Sequence of chain 1.A:
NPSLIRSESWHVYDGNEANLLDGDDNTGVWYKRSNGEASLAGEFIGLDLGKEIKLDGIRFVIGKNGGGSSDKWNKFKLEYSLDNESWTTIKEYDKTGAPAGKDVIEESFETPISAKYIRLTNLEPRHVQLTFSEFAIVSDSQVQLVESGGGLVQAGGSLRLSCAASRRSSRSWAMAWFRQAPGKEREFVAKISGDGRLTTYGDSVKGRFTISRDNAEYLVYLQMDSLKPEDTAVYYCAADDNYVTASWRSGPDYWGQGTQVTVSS

Sequence of chain 1.B:
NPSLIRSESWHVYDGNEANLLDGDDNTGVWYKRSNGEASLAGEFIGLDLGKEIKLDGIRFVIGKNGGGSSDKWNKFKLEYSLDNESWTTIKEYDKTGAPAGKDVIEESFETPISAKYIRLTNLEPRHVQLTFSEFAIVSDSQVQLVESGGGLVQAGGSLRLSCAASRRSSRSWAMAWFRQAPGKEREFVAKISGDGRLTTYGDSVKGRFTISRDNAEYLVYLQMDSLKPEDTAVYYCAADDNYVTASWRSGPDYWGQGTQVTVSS

Binding-site contacts:
Ligand atom N8 contacts residue ARG254 of chain 1.A at 3.5 Å (salt-bridge).
Ligand atom N5 contacts residue ALA206 of chain 1.A at 3.7 Å.
Ligand atom OE1 contacts residue THR104 of chain 1.B at 3.6 Å.
Ligand atom N3 contacts residue TYR259 of chain 1.A at 3.1 Å.
Ligand atom C13 contacts residue ARG208 of chain 1.A at 3.4 Å.
Ligand atom C6 contacts residue MET216 of chain 1.A at 3.7 Å (hydrophobic).
Ligand atom CB contacts residue GLY105 of chain 1.B at 3.7 Å.
Ligand atom CM contacts residue ALA280 of chain 1.A at 3.5 Å (hydrophobic).
Ligand atom C8A contacts residue ARG254 of chain 1.A at 3.4 Å.
Ligand atom C2 contacts residue ARG254 of chain 1.A at 3.6 Å.
Ligand atom N5 contacts residue MET216 of chain 1.A at 3.3 Å.
Ligand atom CA contacts residue TYR295 of chain 1.A at 3.7 Å (hydrophobic).
Ligand atom C15 contacts residue SER210 of chain 1.A at 3.7 Å.
Ligand atom N1 contacts residue ARG254 of chain 1.A at 2.8 Å (salt-bridge).
Ligand atom C4 contacts residue MET216 of chain 1.A at 3.7 Å (hydrophobic).
Ligand atom N8 contacts residue TYR259 of chain 1.A at 3.2 Å.
Ligand atom NA2 contacts residue ASN256 of chain 1.A at 3.1 Å (h-bond).
Ligand atom C4A contacts residue MET216 of chain 1.A at 3.3 Å (hydrophobic).
Ligand atom C4 contacts residue TYR259 of chain 1.A at 3.7 Å (hydrophobic).
Ligand atom O contacts residue ARG208 of chain 1.A at 3.3 Å (salt-bridge).
Ligand atom C2 contacts residue TYR259 of chain 1.A at 3.7 Å (hydrophobic).
Ligand atom C2 contacts residue LEU260 of chain 1.A at 3.6 Å (hydrophobic).
Ligand atom CG contacts residue GLY105 of chain 1.B at 3.2 Å.
Ligand atom C8A contacts residue TYR259 of chain 1.A at 3.3 Å (hydrophobic).
Ligand atom C12 contacts residue ARG208 of chain 1.A at 3.6 Å.
Ligand atom NA4 contacts residue ALA205 of chain 1.A at 3.7 Å.
Ligand atom N5 contacts residue TYR259 of chain 1.A at 3.7 Å.
Ligand atom C7 contacts residue TYR259 of chain 1.A at 3.0 Å (hydrophobic).
Ligand atom N1 contacts residue TYR259 of chain 1.A at 3.4 Å.
Ligand atom NA2 contacts residue LEU260 of chain 1.A at 2.8 Å (h-bond).
Ligand atom NA4 contacts residue TYR259 of chain 1.A at 3.6 Å (h-bond).
Ligand atom N3 contacts residue VAL261 of chain 1.A at 3.4 Å.
Ligand atom C2 contacts residue VAL261 of chain 1.A at 3.6 Å (hydrophobic).
Ligand atom O1 contacts residue PRO107 of chain 1.B at 3.2 Å.
Ligand atom CD contacts residue ALA106 of chain 1.B at 3.7 Å (hydrophobic).
Ligand atom NA4 contacts residue CYS204 of chain 1.A at 3.2 Å (h-bond).
Ligand atom C6 contacts residue TYR259 of chain 1.A at 3.6 Å (hydrophobic).
Ligand atom O contacts residue PRO107 of chain 1.B at 3.6 Å.
Ligand atom CG contacts residue ALA106 of chain 1.B at 3.1 Å (hydrophobic).
Ligand atom N3 contacts residue LEU260 of chain 1.A at 3.1 Å (h-bond).

The small molecule below binds the protein below.
Small molecule (SMILES): CN(Cc1cnc2nc(N)nc(N)c2n1)c1ccc(C(=O)N[C@@H](CCC(=O)O)C(=O)O)cc1